Binding-site contacts:
Ligand atom C1 contacts residue ASN146 of chain 1.A at 1.4 Å.
Ligand atom C3 contacts residue ASN146 of chain 1.A at 3.8 Å.
Ligand atom O6 contacts residue HIS145 of chain 1.A at 3.7 Å.
Ligand atom C5 contacts residue ASN146 of chain 1.A at 3.6 Å.
Ligand atom C2 contacts residue ASN146 of chain 1.A at 2.4 Å.
Ligand atom O5 contacts residue HIS145 of chain 1.A at 4.2 Å.
Ligand atom N2 contacts residue ASN146 of chain 1.A at 2.9 Å (h-bond).
Ligand atom O7 contacts residue ASN146 of chain 1.A at 3.8 Å.
Ligand atom C8 contacts residue THR138 of chain 1.A at 4.1 Å.
Ligand atom N2 contacts residue THR138 of chain 1.A at 4.5 Å.
Ligand atom O5 contacts residue ASN146 of chain 1.A at 2.3 Å (h-bond).
Ligand atom C7 contacts residue ASN146 of chain 1.A at 3.6 Å.
Ligand atom C7 contacts residue THR138 of chain 1.A at 4.5 Å.
Ligand atom C6 contacts residue HIS145 of chain 1.A at 3.7 Å.
Ligand atom C4 contacts residue ASN146 of chain 1.A at 4.2 Å.

The small molecule below binds the protein below.
Small molecule (SMILES): CC(=O)N[C@@H]1[C@@H](O)[C@H](O)[C@@H](CO)O[C@H]1O

Sequence of chain 1.A:
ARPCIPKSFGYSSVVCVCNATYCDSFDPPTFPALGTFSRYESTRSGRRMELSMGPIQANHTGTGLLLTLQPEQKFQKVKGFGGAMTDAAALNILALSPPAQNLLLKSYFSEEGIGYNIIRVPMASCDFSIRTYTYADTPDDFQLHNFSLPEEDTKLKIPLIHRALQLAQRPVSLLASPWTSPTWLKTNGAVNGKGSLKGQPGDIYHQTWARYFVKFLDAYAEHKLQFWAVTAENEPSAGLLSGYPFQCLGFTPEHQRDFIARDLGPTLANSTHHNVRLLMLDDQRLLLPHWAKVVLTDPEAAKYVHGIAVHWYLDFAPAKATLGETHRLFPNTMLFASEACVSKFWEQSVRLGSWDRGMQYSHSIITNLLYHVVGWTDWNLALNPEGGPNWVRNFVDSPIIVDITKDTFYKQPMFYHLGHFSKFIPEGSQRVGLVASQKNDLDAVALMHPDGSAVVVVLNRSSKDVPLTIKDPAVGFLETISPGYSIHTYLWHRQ